Binding-site contacts:
Ligand atom N20 contacts residue ALA55 of chain 1.B at 3.6 Å.
Ligand atom C1 contacts residue ASN106 of chain 1.B at 3.1 Å.
Ligand atom N20 contacts residue GLY97 of chain 1.B at 3.6 Å.
Ligand atom N6 contacts residue ASN51 of chain 1.B at 3.0 Å (h-bond).
Ligand atom O3 contacts residue GLY135 of chain 1.B at 3.1 Å (h-bond).
Ligand atom O33 contacts residue SER52 of chain 1.B at 3.8 Å.
Ligand atom O5 contacts residue GLY137 of chain 1.B at 3.4 Å (h-bond).
Ligand atom N18 contacts residue ALA55 of chain 1.B at 3.7 Å.
Ligand atom O5 contacts residue GLY135 of chain 1.B at 3.6 Å (h-bond).
Ligand atom C32 contacts residue ASP93 of chain 1.B at 3.5 Å.
Ligand atom C2 contacts residue GLY135 of chain 1.B at 3.2 Å.
Ligand atom N18 contacts residue GLY97 of chain 1.B at 2.9 Å (h-bond).
Ligand atom C11 contacts residue ASN51 of chain 1.B at 3.4 Å.
Ligand atom O33 contacts residue ALA55 of chain 1.B at 3.2 Å.
Ligand atom N6 contacts residue GLY135 of chain 1.B at 3.8 Å.
Ligand atom C8 contacts residue ASN51 of chain 1.B at 3.8 Å.
Ligand atom N18 contacts residue ILE96 of chain 1.B at 3.7 Å.
Ligand atom C27 contacts residue PHE138 of chain 1.B at 3.5 Å (hydrophobic).
Ligand atom C10 contacts residue ASN51 of chain 1.B at 3.7 Å.
Ligand atom O33 contacts residue THR184 of chain 1.B at 3.7 Å.
Ligand atom N20 contacts residue THR184 of chain 1.B at 3.5 Å (h-bond).
Ligand atom C23 contacts residue MET98 of chain 1.B at 3.7 Å (hydrophobic).
Ligand atom C26 contacts residue ASN51 of chain 1.B at 3.8 Å.
Ligand atom C31 contacts residue ASP93 of chain 1.B at 3.5 Å.
Ligand atom N18 contacts residue MET98 of chain 1.B at 3.6 Å.
Ligand atom C28 contacts residue ASN51 of chain 1.B at 3.6 Å.
Ligand atom C25 contacts residue PHE138 of chain 1.B at 3.7 Å (hydrophobic).
Ligand atom O5 contacts residue VAL136 of chain 1.B at 3.6 Å.
Ligand atom O5 contacts residue ASN51 of chain 1.B at 3.4 Å (h-bond).
Ligand atom C31 contacts residue ASN51 of chain 1.B at 3.8 Å.
Ligand atom C4 contacts residue ASN51 of chain 1.B at 3.8 Å.
Ligand atom C1 contacts residue LEU107 of chain 1.B at 3.5 Å (hydrophobic).
Ligand atom N20 contacts residue MET98 of chain 1.B at 3.7 Å.
Ligand atom C26 contacts residue PHE138 of chain 1.B at 3.7 Å (hydrophobic).
Ligand atom C4 contacts residue GLY135 of chain 1.B at 3.3 Å.
Ligand atom O29 contacts residue VAL186 of chain 1.B at 3.6 Å.
Ligand atom O29 contacts residue ASN51 of chain 1.B at 3.6 Å.
Ligand atom C21 contacts residue ALA55 of chain 1.B at 3.8 Å (hydrophobic).
Ligand atom O5 contacts residue PHE138 of chain 1.B at 3.0 Å (h-bond).
Ligand atom O33 contacts residue ASP93 of chain 1.B at 2.7 Å (salt-bridge).

Sequence of chain 1.B:
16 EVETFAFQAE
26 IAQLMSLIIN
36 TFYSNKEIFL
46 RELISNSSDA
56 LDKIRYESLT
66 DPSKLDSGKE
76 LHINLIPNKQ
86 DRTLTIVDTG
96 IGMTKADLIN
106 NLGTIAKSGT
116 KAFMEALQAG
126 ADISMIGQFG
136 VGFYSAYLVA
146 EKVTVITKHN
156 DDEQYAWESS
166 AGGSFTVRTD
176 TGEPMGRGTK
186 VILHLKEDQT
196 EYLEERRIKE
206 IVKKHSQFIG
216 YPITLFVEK

A protein and the small-molecule ligand that binds it are described below.
Small molecule (SMILES): CCOC(=O)NCc1ccc(-n2c(S)nnc2-c2cc(C(C)C)c(O)cc2O)cc1